The small molecule below binds the protein below.
Small molecule (SMILES): CC(=O)N[C@H]1[C@H](O[C@H]2[C@H](O)[C@@H](NC(C)=O)CO[C@@H]2CO)O[C@H](CO)[C@@H](O)[C@@H]1O

Binding-site contacts:
Ligand atom C8 contacts residue GLN926 of chain 1.A at 4.5 Å.
Ligand atom C3 contacts residue LEU922 of chain 1.A at 3.8 Å (hydrophobic).
Ligand atom C1 contacts residue GLN1071 of chain 1.A at 4.0 Å.
Ligand atom C5 contacts residue GLN926 of chain 1.A at 3.9 Å.
Ligand atom O7 contacts residue ASN717 of chain 1.A at 3.6 Å (h-bond).
Ligand atom O4 contacts residue LEU922 of chain 1.A at 3.9 Å.
Ligand atom C1 contacts residue ASN717 of chain 1.A at 1.4 Å.
Ligand atom C4 contacts residue ASN717 of chain 1.A at 4.2 Å.
Ligand atom O3 contacts residue LEU922 of chain 1.A at 4.5 Å.
Ligand atom O5 contacts residue ASN717 of chain 1.A at 2.4 Å (h-bond).
Ligand atom C6 contacts residue GLN926 of chain 1.A at 3.6 Å.
Ligand atom C7 contacts residue GLN1071 of chain 1.A at 4.3 Å.
Ligand atom C2 contacts residue ASN717 of chain 1.A at 2.5 Å.
Ligand atom C3 contacts residue ASN717 of chain 1.A at 3.8 Å.
Ligand atom C8 contacts residue ASN717 of chain 1.A at 4.3 Å.
Ligand atom O5 contacts residue GLN926 of chain 1.A at 4.2 Å.
Ligand atom C7 contacts residue ASN717 of chain 1.A at 3.4 Å.
Ligand atom O7 contacts residue LEU922 of chain 1.A at 4.3 Å.
Ligand atom C5 contacts residue ASN717 of chain 1.A at 3.7 Å.
Ligand atom N2 contacts residue ASN717 of chain 1.A at 2.9 Å (h-bond).
Ligand atom O7 contacts residue GLN1071 of chain 1.A at 3.4 Å (h-bond).
Ligand atom C2 contacts residue GLN1071 of chain 1.A at 4.2 Å.
Ligand atom C5 contacts residue LEU922 of chain 1.A at 4.4 Å (hydrophobic).
Ligand atom O5 contacts residue GLN1071 of chain 1.A at 4.1 Å.
Ligand atom C4 contacts residue LEU922 of chain 1.A at 4.3 Å (hydrophobic).

Sequence of chain 1.A:
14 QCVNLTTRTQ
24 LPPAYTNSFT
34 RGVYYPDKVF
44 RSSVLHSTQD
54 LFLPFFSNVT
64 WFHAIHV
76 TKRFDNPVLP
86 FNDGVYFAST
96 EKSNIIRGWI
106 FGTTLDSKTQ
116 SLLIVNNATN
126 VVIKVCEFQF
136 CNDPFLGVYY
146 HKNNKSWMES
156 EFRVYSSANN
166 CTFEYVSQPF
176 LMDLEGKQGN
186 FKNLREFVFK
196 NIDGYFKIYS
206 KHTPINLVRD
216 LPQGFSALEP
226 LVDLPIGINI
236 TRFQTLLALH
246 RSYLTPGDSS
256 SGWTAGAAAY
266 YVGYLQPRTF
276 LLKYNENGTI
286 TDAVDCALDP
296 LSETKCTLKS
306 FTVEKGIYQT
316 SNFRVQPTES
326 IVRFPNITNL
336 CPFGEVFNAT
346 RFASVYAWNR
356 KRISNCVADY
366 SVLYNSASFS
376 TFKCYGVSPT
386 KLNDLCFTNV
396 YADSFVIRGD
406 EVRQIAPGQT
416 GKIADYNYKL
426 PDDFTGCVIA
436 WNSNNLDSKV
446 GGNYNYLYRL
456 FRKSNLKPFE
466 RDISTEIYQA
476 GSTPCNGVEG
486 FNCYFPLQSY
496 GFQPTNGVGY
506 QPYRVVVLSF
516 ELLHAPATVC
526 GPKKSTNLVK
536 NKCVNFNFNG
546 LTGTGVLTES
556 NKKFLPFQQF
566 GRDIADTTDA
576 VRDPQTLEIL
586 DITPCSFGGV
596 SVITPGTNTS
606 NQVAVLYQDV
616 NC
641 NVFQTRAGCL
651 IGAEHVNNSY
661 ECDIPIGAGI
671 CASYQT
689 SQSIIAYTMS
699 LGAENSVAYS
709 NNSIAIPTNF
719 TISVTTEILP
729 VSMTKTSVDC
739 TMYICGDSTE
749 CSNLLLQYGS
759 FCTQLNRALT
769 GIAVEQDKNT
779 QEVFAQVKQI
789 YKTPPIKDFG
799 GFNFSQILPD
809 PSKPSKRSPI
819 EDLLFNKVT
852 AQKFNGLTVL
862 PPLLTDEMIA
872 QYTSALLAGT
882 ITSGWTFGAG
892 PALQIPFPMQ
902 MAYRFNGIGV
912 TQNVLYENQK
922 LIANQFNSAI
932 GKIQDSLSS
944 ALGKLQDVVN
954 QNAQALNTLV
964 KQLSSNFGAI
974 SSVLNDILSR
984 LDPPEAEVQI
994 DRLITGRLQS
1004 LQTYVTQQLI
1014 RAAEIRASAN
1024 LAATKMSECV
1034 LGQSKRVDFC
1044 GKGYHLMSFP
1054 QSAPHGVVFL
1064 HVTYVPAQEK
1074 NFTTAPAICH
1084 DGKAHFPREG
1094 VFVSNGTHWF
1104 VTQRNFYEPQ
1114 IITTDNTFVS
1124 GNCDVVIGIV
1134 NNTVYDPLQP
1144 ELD